A protein and the small-molecule ligand that binds it are described below.
Small molecule (SMILES): O=c1[nH]cnc2c1ncn2[C@@H]1O[C@H](COP(=O)(O)O)[C@@H](O)[C@H]1O

Sequence of chain 3.B:
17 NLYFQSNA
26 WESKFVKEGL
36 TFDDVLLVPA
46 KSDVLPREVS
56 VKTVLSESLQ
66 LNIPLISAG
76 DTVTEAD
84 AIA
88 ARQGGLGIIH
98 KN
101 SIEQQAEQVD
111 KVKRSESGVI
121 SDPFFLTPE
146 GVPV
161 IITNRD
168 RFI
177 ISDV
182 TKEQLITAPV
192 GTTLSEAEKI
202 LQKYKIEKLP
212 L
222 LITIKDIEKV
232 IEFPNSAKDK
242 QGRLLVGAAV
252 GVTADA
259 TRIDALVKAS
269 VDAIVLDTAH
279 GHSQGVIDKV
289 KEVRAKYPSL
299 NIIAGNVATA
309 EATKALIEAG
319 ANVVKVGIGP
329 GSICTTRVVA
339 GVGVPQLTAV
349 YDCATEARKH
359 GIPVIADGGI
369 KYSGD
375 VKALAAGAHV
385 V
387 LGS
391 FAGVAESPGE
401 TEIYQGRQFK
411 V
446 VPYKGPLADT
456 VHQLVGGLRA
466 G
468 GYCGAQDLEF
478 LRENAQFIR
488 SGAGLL

Binding-site contacts:
Ligand atom P contacts residue SER330 of chain 3.B at 3.9 Å.
Ligand atom C3' contacts residue MSE75 of chain 3.B at 3.9 Å.
Ligand atom O3P contacts residue GLY366 of chain 3.B at 3.9 Å.
Ligand atom N9 contacts residue CYS332 of chain 3.B at 3.5 Å (h-bond).
Ligand atom O3' contacts residue MSE386 of chain 3.B at 3.6 Å.
Ligand atom O2' contacts residue ASP365 of chain 3.B at 2.5 Å (salt-bridge).
Ligand atom O4' contacts residue CYS332 of chain 3.B at 3.9 Å.
Ligand atom C4' contacts residue ASP365 of chain 3.B at 3.3 Å.
Ligand atom O5' contacts residue GLY329 of chain 3.B at 4.2 Å.
Ligand atom C2' contacts residue ASP365 of chain 3.B at 3.7 Å.
Ligand atom C8 contacts residue MSE75 of chain 3.B at 4.1 Å.
Ligand atom C4 contacts residue CYS332 of chain 3.B at 3.2 Å (hydrophobic).
Ligand atom O2P contacts residue LEU387 of chain 3.B at 4.1 Å.
Ligand atom O3P contacts residue SER330 of chain 3.B at 3.1 Å (h-bond).
Ligand atom C2 contacts residue CYS332 of chain 3.B at 3.9 Å (hydrophobic).
Ligand atom O3' contacts residue ASP365 of chain 3.B at 2.9 Å (salt-bridge).
Ligand atom C8 contacts residue ILE331 of chain 3.B at 4.2 Å (hydrophobic).
Ligand atom N7 contacts residue ILE331 of chain 3.B at 3.5 Å.
Ligand atom C5 contacts residue CYS332 of chain 3.B at 3.9 Å (hydrophobic).
Ligand atom O3P contacts residue GLY329 of chain 3.B at 3.8 Å.
Ligand atom C3' contacts residue ASP365 of chain 3.B at 3.5 Å.
Ligand atom N3 contacts residue CYS332 of chain 3.B at 3.2 Å (h-bond).
Ligand atom O5' contacts residue ASP365 of chain 3.B at 4.1 Å.
Ligand atom C5 contacts residue ILE331 of chain 3.B at 4.2 Å (hydrophobic).
Ligand atom O5' contacts residue GLY388 of chain 3.B at 4.0 Å.
Ligand atom O1P contacts residue SER389 of chain 3.B at 3.6 Å (h-bond).
Ligand atom O2P contacts residue GLY388 of chain 3.B at 3.2 Å (h-bond).
Ligand atom O2' contacts residue ASN304 of chain 3.B at 3.7 Å.
Ligand atom C5' contacts residue MSE75 of chain 3.B at 4.0 Å.
Ligand atom C5' contacts residue GLY388 of chain 3.B at 4.1 Å.
Ligand atom C5' contacts residue ASP365 of chain 3.B at 4.1 Å.
Ligand atom O1P contacts residue SER330 of chain 3.B at 2.9 Å (h-bond).
Ligand atom O2P contacts residue SER389 of chain 3.B at 3.4 Å (h-bond).
Ligand atom O5' contacts residue GLY366 of chain 3.B at 3.6 Å.
Ligand atom P contacts residue GLY388 of chain 3.B at 4.0 Å.
Ligand atom C1' contacts residue CYS332 of chain 3.B at 3.7 Å (hydrophobic).
Ligand atom O3P contacts residue GLY367 of chain 3.B at 3.2 Å (h-bond).
Ligand atom P contacts residue SER389 of chain 3.B at 4.0 Å.
Ligand atom O3' contacts residue ALA73 of chain 3.B at 3.5 Å.
Ligand atom O4' contacts residue GLY329 of chain 3.B at 3.8 Å.